Binding-site contacts:
Ligand atom C2 contacts residue ASP279 of chain 1.A at 2.7 Å.
Ligand atom C7 contacts residue PRO282 of chain 1.A at 3.7 Å (hydrophobic).
Ligand atom C2 contacts residue GLY281 of chain 1.A at 3.6 Å.
Ligand atom C5 contacts residue GLY281 of chain 1.A at 4.1 Å.
Ligand atom C1 contacts residue ASP279 of chain 1.A at 2.4 Å.
Ligand atom C6 contacts residue PRO282 of chain 1.A at 4.1 Å (hydrophobic).
Ligand atom C6 contacts residue ASP279 of chain 1.A at 3.7 Å.
Ligand atom C1 contacts residue CYS290 of chain 1.A at 4.0 Å (hydrophobic).
Ligand atom C4 contacts residue PRO282 of chain 1.A at 3.6 Å (hydrophobic).
Ligand atom C contacts residue ASP279 of chain 1.A at 1.5 Å.
Ligand atom O1 contacts residue LEU13 of chain 1.A at 3.9 Å.
Ligand atom C3 contacts residue PRO282 of chain 1.A at 4.4 Å (hydrophobic).
Ligand atom C contacts residue CYS255 of chain 1.A at 4.4 Å (hydrophobic).
Ligand atom C4 contacts residue GLY281 of chain 1.A at 3.8 Å.
Ligand atom O contacts residue PRO282 of chain 1.A at 3.8 Å.
Ligand atom C contacts residue CYS290 of chain 1.A at 3.9 Å (hydrophobic).
Ligand atom C6 contacts residue CYS290 of chain 1.A at 3.9 Å (hydrophobic).
Ligand atom C5 contacts residue PRO282 of chain 1.A at 3.5 Å (hydrophobic).
Ligand atom C7 contacts residue GLY281 of chain 1.A at 4.5 Å.
Ligand atom O1 contacts residue PRO282 of chain 1.A at 4.3 Å.
Ligand atom C3 contacts residue GLY281 of chain 1.A at 3.5 Å.
Ligand atom C6 contacts residue GLY281 of chain 1.A at 4.1 Å.
Ligand atom C3 contacts residue ASP279 of chain 1.A at 4.1 Å.
Ligand atom C1 contacts residue GLY281 of chain 1.A at 3.9 Å.

Sequence of chain 1.A:
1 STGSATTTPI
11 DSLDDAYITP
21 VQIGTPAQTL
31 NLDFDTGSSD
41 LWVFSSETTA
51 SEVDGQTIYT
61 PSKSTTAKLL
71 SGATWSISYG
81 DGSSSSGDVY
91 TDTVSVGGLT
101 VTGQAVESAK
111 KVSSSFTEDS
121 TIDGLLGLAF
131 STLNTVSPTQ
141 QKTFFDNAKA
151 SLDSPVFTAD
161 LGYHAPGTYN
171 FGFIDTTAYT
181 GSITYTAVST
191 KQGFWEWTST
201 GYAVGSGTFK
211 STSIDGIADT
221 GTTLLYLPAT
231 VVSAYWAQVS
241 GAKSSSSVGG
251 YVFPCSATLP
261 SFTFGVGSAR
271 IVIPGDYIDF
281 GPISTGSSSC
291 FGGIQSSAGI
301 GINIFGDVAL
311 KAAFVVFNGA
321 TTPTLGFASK

A protein and the small-molecule ligand that binds it are described below.
Small molecule (SMILES): O=C(O)c1ccc(CBr)cc1